Binding-site contacts:
Ligand atom O7 contacts residue ASN657 of chain 1.A at 2.6 Å (h-bond).
Ligand atom C7 contacts residue ASN657 of chain 1.A at 3.0 Å.
Ligand atom C5 contacts residue ASN657 of chain 1.A at 3.4 Å.
Ligand atom C1 contacts residue ASN657 of chain 1.A at 1.5 Å.
Ligand atom C8 contacts residue ASN657 of chain 1.A at 3.9 Å.
Ligand atom N2 contacts residue ASN657 of chain 1.A at 3.0 Å (h-bond).
Ligand atom C2 contacts residue ASN657 of chain 1.A at 2.9 Å.
Ligand atom O5 contacts residue ASN657 of chain 1.A at 2.3 Å (h-bond).
Ligand atom C3 contacts residue ASN657 of chain 1.A at 4.0 Å.
Ligand atom C4 contacts residue ASN657 of chain 1.A at 4.3 Å.

Sequence of chain 1.A:
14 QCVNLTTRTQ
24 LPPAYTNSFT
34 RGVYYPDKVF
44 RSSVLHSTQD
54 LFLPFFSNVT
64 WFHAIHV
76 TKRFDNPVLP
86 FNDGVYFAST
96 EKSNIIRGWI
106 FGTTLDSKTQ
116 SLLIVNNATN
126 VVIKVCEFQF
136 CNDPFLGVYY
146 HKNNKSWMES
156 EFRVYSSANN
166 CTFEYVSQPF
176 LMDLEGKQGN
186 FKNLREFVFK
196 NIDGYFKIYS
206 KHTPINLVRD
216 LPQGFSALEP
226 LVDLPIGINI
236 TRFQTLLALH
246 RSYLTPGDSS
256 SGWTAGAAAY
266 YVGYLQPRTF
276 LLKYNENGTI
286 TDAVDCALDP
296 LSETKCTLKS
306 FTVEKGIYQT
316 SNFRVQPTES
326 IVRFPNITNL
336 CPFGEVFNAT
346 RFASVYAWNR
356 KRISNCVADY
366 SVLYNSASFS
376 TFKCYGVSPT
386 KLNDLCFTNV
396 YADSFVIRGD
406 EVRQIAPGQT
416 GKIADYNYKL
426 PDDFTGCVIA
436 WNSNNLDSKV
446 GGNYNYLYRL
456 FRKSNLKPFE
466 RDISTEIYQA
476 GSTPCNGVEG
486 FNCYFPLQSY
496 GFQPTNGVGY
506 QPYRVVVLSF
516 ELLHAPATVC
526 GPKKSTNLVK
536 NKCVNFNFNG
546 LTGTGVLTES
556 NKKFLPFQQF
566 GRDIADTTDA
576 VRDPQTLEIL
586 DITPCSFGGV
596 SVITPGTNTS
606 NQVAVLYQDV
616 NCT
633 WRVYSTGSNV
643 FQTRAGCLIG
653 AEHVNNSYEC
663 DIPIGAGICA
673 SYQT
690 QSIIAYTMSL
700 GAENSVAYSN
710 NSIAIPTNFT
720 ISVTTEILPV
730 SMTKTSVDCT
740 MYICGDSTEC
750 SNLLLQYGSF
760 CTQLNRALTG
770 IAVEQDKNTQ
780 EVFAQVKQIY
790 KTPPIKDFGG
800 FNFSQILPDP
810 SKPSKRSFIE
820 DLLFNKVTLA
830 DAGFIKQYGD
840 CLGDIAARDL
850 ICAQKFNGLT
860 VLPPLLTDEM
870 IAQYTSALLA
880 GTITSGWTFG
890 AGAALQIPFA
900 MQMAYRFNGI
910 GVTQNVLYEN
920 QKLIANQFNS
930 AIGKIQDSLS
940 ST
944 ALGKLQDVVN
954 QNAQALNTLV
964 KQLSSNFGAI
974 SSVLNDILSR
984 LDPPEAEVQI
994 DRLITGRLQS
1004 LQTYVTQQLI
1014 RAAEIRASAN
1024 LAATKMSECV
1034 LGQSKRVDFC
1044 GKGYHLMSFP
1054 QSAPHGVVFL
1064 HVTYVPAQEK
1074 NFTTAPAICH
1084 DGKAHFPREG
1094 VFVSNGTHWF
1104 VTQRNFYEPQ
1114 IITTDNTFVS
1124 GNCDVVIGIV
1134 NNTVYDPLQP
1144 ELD

This protein binds this small molecule.
Small molecule (SMILES): CC(=O)N[C@@H]1[C@@H](O)[C@H](O)[C@@H](CO)O[C@H]1O